Binding-site contacts:
Ligand atom C2 contacts residue ASN583 of chain 1.C at 3.2 Å.
Ligand atom O6 contacts residue DT5 of chain 1.B at 2.5 Å (h-bond).
Ligand atom O3' contacts residue SER543 of chain 1.C at 3.0 Å (h-bond).
Ligand atom N3 contacts residue DG7 of chain 1.B at 3.3 Å (h-bond).
Ligand atom C4' contacts residue ASN580 of chain 1.C at 2.9 Å.
Ligand atom C3' contacts residue SER543 of chain 1.C at 3.2 Å.
Ligand atom O2 contacts residue DG3 of chain 1.B at 2.7 Å (h-bond).
Ligand atom N1 contacts residue DC6 of chain 1.B at 2.9 Å (h-bond).
Ligand atom C5' contacts residue SER576 of chain 1.C at 3.2 Å.
Ligand atom N6 contacts residue DT5 of chain 1.B at 2.8 Å (h-bond).
Ligand atom N7 contacts residue ARG677 of chain 1.C at 2.6 Å (salt-bridge).
Ligand atom N3 contacts residue DG7 of chain 1.B at 2.8 Å (h-bond).
Ligand atom N3 contacts residue DA4 of chain 1.B at 3.0 Å (h-bond).
Ligand atom OP1 contacts residue SER543 of chain 1.C at 2.6 Å (h-bond).
Ligand atom N3 contacts residue ASN583 of chain 1.C at 3.1 Å (h-bond).
Ligand atom N3 contacts residue DG3 of chain 1.B at 3.2 Å (h-bond).
Ligand atom C8 contacts residue ARG677 of chain 1.C at 3.2 Å.
Ligand atom C2 contacts residue DG7 of chain 1.B at 3.2 Å.
Ligand atom O5' contacts residue ARG677 of chain 1.C at 2.7 Å.
Ligand atom C4' contacts residue THR544 of chain 1.C at 3.0 Å.
Ligand atom C6 contacts residue DT5 of chain 1.B at 3.0 Å.
Ligand atom O2 contacts residue DG7 of chain 1.B at 2.7 Å (h-bond).
Ligand atom N2 contacts residue DC8 of chain 1.B at 2.8 Å (h-bond).
Ligand atom O6 contacts residue DC6 of chain 1.B at 2.9 Å (h-bond).
Ligand atom N4 contacts residue DG3 of chain 1.B at 3.3 Å (h-bond).
Ligand atom C5' contacts residue ASN580 of chain 1.C at 3.1 Å.
Ligand atom N3 contacts residue DG2 of chain 1.B at 3.2 Å (h-bond).
Ligand atom O4' contacts residue ASN580 of chain 1.C at 2.9 Å (h-bond).
Ligand atom N2 contacts residue DC1 of chain 1.B at 2.7 Å (h-bond).
Ligand atom N4 contacts residue DG2 of chain 1.B at 2.8 Å (h-bond).
Ligand atom N1 contacts residue DC8 of chain 1.B at 2.9 Å (h-bond).
Ligand atom O6 contacts residue DC8 of chain 1.B at 2.9 Å (h-bond).
Ligand atom C2 contacts residue DG3 of chain 1.B at 3.1 Å.
Ligand atom N1 contacts residue DT5 of chain 1.B at 2.8 Å (h-bond).
Ligand atom N3 contacts residue ARG746 of chain 1.C at 3.0 Å (salt-bridge).
Ligand atom N2 contacts residue DG7 of chain 1.B at 3.0 Å.
Ligand atom N2 contacts residue DG2 of chain 1.B at 3.2 Å (h-bond).
Ligand atom N4 contacts residue DG7 of chain 1.B at 3.0 Å (h-bond).
Ligand atom N2 contacts residue DC6 of chain 1.B at 2.8 Å (h-bond).
Ligand atom O4 contacts residue DA4 of chain 1.B at 2.6 Å (h-bond).

Sequence of chain 1.C:
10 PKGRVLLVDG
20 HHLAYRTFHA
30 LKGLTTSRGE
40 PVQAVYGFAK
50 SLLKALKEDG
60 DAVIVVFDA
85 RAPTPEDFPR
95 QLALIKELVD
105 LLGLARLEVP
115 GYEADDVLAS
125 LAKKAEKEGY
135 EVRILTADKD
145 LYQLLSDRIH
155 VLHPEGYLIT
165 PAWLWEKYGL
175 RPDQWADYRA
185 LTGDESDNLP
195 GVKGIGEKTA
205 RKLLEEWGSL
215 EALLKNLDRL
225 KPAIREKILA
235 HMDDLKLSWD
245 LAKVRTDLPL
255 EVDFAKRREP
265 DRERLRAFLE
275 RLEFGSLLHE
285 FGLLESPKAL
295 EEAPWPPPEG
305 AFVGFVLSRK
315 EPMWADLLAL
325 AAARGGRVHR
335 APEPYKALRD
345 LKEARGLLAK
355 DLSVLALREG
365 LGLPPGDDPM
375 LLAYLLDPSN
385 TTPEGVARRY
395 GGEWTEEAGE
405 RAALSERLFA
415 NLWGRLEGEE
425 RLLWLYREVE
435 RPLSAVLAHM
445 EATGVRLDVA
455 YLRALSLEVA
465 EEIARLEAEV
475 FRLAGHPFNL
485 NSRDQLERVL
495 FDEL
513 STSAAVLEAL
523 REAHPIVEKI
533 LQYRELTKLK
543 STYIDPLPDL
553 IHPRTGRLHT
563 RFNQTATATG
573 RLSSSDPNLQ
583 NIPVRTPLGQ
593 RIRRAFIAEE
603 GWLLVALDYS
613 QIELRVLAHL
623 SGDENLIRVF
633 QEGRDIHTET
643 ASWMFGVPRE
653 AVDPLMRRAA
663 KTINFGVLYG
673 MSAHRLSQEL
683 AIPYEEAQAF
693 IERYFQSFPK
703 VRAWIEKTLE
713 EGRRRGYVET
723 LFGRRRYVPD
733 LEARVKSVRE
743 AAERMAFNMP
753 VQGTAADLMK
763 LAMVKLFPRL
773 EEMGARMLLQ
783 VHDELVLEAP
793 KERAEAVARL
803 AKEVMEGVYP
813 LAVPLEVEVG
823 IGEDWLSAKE

The protein below binds the small molecule below.
Small molecule (SMILES): Cc1cn([C@H]2C[C@H](O[P](=O)(O)OC[C@H]3O[C@@H](n4ccc(N)nc4=O)C[C@@H]3O[P](=O)(O)OC[C@H]3O[C@@H](n4ccc(N)nc4=O)C[C@@H]3O[P](=O)(O)OC[C@H]3O[C@@H](n4cnc5c(=O)[nH]c(N)nc54)C[C@@H]3O)[C@@H](CO[P](=O)(O)O[C@H]3C[C@H](n4cnc5c(N)ncnc54)O[C@@H]3CO[P](=O)(O)O[C@H]3C[C@H](n4cnc5c(=O)[nH]c(N)nc54)O[C@@H]3CO[P](=O)(O)O[C@H]3C[C@H](n4ccc(N)nc4=O)O[C@@H]3CO[P](=O)(O)O[C@H]3C[C@H](n4cnc5c(=O)[nH]c(N)nc54)O[C@@H]3CO)O2)c(=O)[nH]c1=O